Sequence of chain 1.A:
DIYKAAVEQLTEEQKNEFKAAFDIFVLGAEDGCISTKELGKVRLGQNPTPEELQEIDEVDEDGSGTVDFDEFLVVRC

Sequence of chain 2.C:
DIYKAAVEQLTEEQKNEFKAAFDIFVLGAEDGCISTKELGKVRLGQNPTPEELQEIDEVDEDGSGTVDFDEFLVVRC

Sequence of chain 1.B:
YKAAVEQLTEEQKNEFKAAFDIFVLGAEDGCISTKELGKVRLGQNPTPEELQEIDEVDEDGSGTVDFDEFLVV

This protein binds this small molecule.
Small molecule (SMILES): C[C@H](CCC(=O)O)[C@H]1CC[C@H]2[C@@H]3CC[C@@H]4C[C@H](O)CC[C@]4(C)[C@H]3C[C@H](O)[C@]12C

Binding-site contacts:
Ligand atom C19 contacts residue MSE81 of chain 1.B at 4.0 Å.
Ligand atom C6 contacts residue GLN50 of chain 1.A at 4.3 Å.
Ligand atom C3 contacts residue MSE45 of chain 1.A at 4.3 Å.
Ligand atom C24 contacts residue PHE77 of chain 1.A at 3.4 Å (hydrophobic).
Ligand atom O4 contacts residue PHE24 of chain 1.A at 4.4 Å.
Ligand atom C1 contacts residue MSE45 of chain 1.A at 4.2 Å.
Ligand atom C18 contacts residue LEU41 of chain 1.A at 4.0 Å (hydrophobic).
Ligand atom O1 contacts residue ASP3 of chain 2.C at 3.8 Å.
Ligand atom C20 contacts residue LEU41 of chain 1.A at 4.5 Å (hydrophobic).
Ligand atom C20 contacts residue PHE77 of chain 1.A at 3.9 Å (hydrophobic).
Ligand atom C22 contacts residue PHE27 of chain 1.A at 4.4 Å (hydrophobic).
Ligand atom C4 contacts residue MSE45 of chain 1.A at 4.5 Å.
Ligand atom O3 contacts residue ILE4 of chain 2.C at 3.2 Å.
Ligand atom O4 contacts residue ILE4 of chain 2.C at 3.6 Å.
Ligand atom C7 contacts residue MSE60 of chain 1.A at 4.5 Å.
Ligand atom C8 contacts residue MSE60 of chain 1.A at 4.0 Å.
Ligand atom O2 contacts residue GLN50 of chain 1.A at 3.4 Å (h-bond).
Ligand atom C24 contacts residue PHE27 of chain 1.A at 3.6 Å (hydrophobic).
Ligand atom C22 contacts residue MSE81 of chain 1.B at 4.2 Å.
Ligand atom C15 contacts residue MSE80 of chain 1.A at 3.9 Å.
Ligand atom C6 contacts residue ASP3 of chain 2.C at 3.8 Å.
Ligand atom C21 contacts residue MSE81 of chain 1.B at 3.9 Å.
Ligand atom C20 contacts residue PHE27 of chain 1.A at 3.4 Å (hydrophobic).
Ligand atom C24 contacts residue MSE81 of chain 1.B at 3.8 Å.
Ligand atom C18 contacts residue VAL44 of chain 1.A at 4.0 Å (hydrophobic).
Ligand atom C2 contacts residue MSE45 of chain 1.A at 3.9 Å.
Ligand atom C8 contacts residue LEU57 of chain 1.A at 4.5 Å (hydrophobic).
Ligand atom C23 contacts residue ILE4 of chain 2.C at 3.8 Å (hydrophobic).
Ligand atom C2 contacts residue GLN50 of chain 1.A at 4.1 Å.
Ligand atom C1 contacts residue GLN50 of chain 1.A at 3.3 Å.
Ligand atom C5 contacts residue LEU48 of chain 1.A at 4.2 Å (hydrophobic).
Ligand atom C18 contacts residue MSE45 of chain 1.A at 3.8 Å.